Sequence of chain 5.G:
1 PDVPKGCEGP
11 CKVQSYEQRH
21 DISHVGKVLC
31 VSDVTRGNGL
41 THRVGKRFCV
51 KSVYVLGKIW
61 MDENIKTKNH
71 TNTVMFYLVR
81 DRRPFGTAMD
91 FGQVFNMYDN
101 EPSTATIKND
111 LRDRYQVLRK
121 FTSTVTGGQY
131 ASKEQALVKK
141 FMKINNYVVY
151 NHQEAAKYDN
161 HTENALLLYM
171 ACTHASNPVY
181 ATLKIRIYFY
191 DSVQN

Sequence of chain 5.U:
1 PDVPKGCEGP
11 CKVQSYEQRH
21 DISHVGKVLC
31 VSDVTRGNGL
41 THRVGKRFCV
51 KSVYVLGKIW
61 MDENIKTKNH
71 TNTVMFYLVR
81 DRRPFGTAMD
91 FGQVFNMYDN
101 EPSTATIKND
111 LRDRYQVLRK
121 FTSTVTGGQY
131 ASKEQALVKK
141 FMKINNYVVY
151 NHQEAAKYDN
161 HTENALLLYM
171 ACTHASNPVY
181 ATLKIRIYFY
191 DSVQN

Binding-site contacts:
Ligand atom C5' contacts residue ASP113 of chain 5.G at 3.5 Å.
Ligand atom O5' contacts residue ARG112 of chain 5.G at 3.3 Å.
Ligand atom O3' contacts residue ARG119 of chain 5.G at 3.6 Å.
Ligand atom C6 contacts residue PHE141 of chain 5.I at 3.5 Å (hydrophobic).
Ligand atom O3' contacts residue ARG82 of chain 5.G at 3.1 Å (salt-bridge).
Ligand atom N4 contacts residue SER52 of chain 5.I at 3.5 Å (h-bond).
Ligand atom O2 contacts residue TYR188 of chain 5.I at 3.1 Å.
Ligand atom N7 contacts residue PHE141 of chain 5.I at 3.4 Å.
Ligand atom OP1 contacts residue ASP113 of chain 5.G at 2.9 Å (salt-bridge).
Ligand atom C5 contacts residue TYR190 of chain 5.I at 3.6 Å (hydrophobic).
Ligand atom N6 contacts residue PHE141 of chain 5.I at 3.5 Å.
Ligand atom OP2 contacts residue LYS120 of chain 5.G at 2.9 Å (salt-bridge).
Ligand atom N4 contacts residue LYS51 of chain 5.I at 3.5 Å.
Ligand atom C4' contacts residue VAL117 of chain 5.G at 3.6 Å (hydrophobic).
Ligand atom O3' contacts residue TYR188 of chain 5.I at 3.0 Å (h-bond).
Ligand atom OP1 contacts residue ARG47 of chain 5.U at 3.3 Å (salt-bridge).
Ligand atom OP2 contacts residue TYR54 of chain 5.I at 2.8 Å (h-bond).
Ligand atom C5' contacts residue ARG47 of chain 5.U at 3.4 Å.
Ligand atom C4' contacts residue ARG82 of chain 5.G at 3.6 Å.
Ligand atom OP1 contacts residue LYS120 of chain 5.G at 2.9 Å (salt-bridge).
Ligand atom OP1 contacts residue ARG82 of chain 5.G at 3.6 Å.
Ligand atom OP1 contacts residue VAL117 of chain 5.G at 3.6 Å.
Ligand atom C5' contacts residue ARG112 of chain 5.G at 3.6 Å.
Ligand atom C5 contacts residue PHE141 of chain 5.I at 3.4 Å (hydrophobic).
Ligand atom N1 contacts residue PHE141 of chain 5.I at 3.6 Å.
Ligand atom OP2 contacts residue ASN195 of chain 5.U at 3.5 Å.
Ligand atom O4' contacts residue GLN116 of chain 5.G at 3.4 Å.
Ligand atom OP1 contacts residue ARG119 of chain 5.G at 3.5 Å.
Ligand atom OP1 contacts residue ARG112 of chain 5.G at 2.9 Å (salt-bridge).
Ligand atom O3' contacts residue ARG47 of chain 5.U at 3.4 Å (salt-bridge).
Ligand atom OP2 contacts residue TYR188 of chain 5.I at 2.7 Å (h-bond).
Ligand atom O3' contacts residue ASP113 of chain 5.G at 3.6 Å.
Ligand atom C2' contacts residue CYS11 of chain 5.I at 3.6 Å (hydrophobic).
Ligand atom C4 contacts residue PHE141 of chain 5.I at 3.5 Å (hydrophobic).
Ligand atom C2' contacts residue TYR188 of chain 5.I at 3.1 Å (hydrophobic).
Ligand atom OP2 contacts residue ASN195 of chain 5.U at 2.8 Å (h-bond).
Ligand atom C3' contacts residue TYR188 of chain 5.I at 3.2 Å (hydrophobic).
Ligand atom P contacts residue TYR188 of chain 5.I at 3.4 Å.
Ligand atom OP2 contacts residue ARG186 of chain 5.I at 2.9 Å (salt-bridge).
Ligand atom O4' contacts residue ARG80 of chain 5.G at 3.2 Å (salt-bridge).

A small-molecule ligand and the protein it binds are described below.
Small molecule (SMILES): Nc1ccn([C@H]2C[C@H](O[P](=O)(O)OC[C@H]3O[C@@H](n4cnc5c(N)ncnc54)C[C@@H]3O[P](=O)(O)OC[C@H]3O[C@@H](n4cnc5c(N)ncnc54)C[C@@H]3O[P](=O)(O)OC[C@H]3O[C@@H](n4ccc(N)nc4=O)C[C@@H]3O[P](=O)(O)OC[C@H]3O[C@@H](n4ccc(N)nc4=O)C[C@@H]3O[P](=O)(O)OC[C@H]3O[C@@H](n4cnc5c(N)ncnc54)C[C@@H]3O[P](=O)(O)OC[C@H]3O[C@@H](n4ccc(N)nc4=O)C[C@@H]3O)[C@@H](COP(=O)=O)O2)c(=O)n1

Sequence of chain 5.I:
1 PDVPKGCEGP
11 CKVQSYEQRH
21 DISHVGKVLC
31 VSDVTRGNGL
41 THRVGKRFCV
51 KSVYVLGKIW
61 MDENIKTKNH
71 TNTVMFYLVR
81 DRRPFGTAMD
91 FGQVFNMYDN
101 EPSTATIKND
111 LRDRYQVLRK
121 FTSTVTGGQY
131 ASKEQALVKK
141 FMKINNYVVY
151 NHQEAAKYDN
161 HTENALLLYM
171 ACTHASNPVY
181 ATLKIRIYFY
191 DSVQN